Sequence of chain 3.A:
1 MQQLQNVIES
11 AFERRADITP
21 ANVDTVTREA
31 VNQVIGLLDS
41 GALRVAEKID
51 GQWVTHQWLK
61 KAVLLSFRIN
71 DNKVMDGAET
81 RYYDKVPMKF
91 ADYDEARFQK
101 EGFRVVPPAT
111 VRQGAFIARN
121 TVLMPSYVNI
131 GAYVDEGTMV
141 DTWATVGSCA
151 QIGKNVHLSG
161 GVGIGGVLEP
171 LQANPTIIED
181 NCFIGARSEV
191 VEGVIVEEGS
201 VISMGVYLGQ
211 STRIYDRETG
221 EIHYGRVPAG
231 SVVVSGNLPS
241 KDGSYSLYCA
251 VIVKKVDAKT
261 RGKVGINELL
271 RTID

This small molecule binds to this protein.
Small molecule (SMILES): N[C@@H](CCCC(=O)C(=O)O)C(=O)O

Binding-site contacts:
Ligand atom C6 contacts residue MET124 of chain 3.A at 3.4 Å (hydrophobic).
Ligand atom C2 contacts residue ASP141 of chain 3.A at 3.5 Å.
Ligand atom O12 contacts residue SER148 of chain 2.A at 3.5 Å (h-bond).
Ligand atom C7 contacts residue PHE67 of chain 2.A at 3.9 Å (hydrophobic).
Ligand atom O71 contacts residue MET124 of chain 3.A at 3.7 Å.
Ligand atom O6 contacts residue MET124 of chain 3.A at 3.5 Å.
Ligand atom C7 contacts residue ARG104 of chain 3.A at 3.5 Å.
Ligand atom O12 contacts residue VAL167 of chain 2.A at 3.4 Å (h-bond).
Ligand atom O72 contacts residue MET139 of chain 3.A at 3.6 Å.
Ligand atom O12 contacts residue GLY166 of chain 2.A at 3.6 Å.
Ligand atom N2 contacts residue GLU169 of chain 2.A at 2.8 Å (salt-bridge).
Ligand atom C5 contacts residue MET139 of chain 3.A at 3.8 Å (hydrophobic).
Ligand atom C7 contacts residue ARG112 of chain 2.A at 3.7 Å.
Ligand atom O6 contacts residue LEU168 of chain 2.A at 3.7 Å.
Ligand atom C4 contacts residue ASN129 of chain 2.A at 3.7 Å.
Ligand atom O12 contacts residue GLU169 of chain 2.A at 3.1 Å (salt-bridge).
Ligand atom O11 contacts residue GLY166 of chain 2.A at 3.4 Å.
Ligand atom O12 contacts residue LEU168 of chain 2.A at 2.9 Å (h-bond).
Ligand atom O71 contacts residue ARG104 of chain 3.A at 2.9 Å (salt-bridge).
Ligand atom O11 contacts residue ASN129 of chain 2.A at 3.6 Å (h-bond).
Ligand atom C2 contacts residue GLU169 of chain 2.A at 3.8 Å.
Ligand atom C1 contacts residue LEU168 of chain 2.A at 4.0 Å (hydrophobic).
Ligand atom C1 contacts residue SER148 of chain 2.A at 3.5 Å.
Ligand atom O6 contacts residue ASN129 of chain 2.A at 3.1 Å (h-bond).
Ligand atom O71 contacts residue PHE67 of chain 2.A at 3.3 Å.
Ligand atom O72 contacts residue LEU270 of chain 3.A at 3.8 Å.
Ligand atom C7 contacts residue MET124 of chain 3.A at 3.5 Å (hydrophobic).
Ligand atom C3 contacts residue GLU169 of chain 2.A at 3.8 Å.
Ligand atom C3 contacts residue ASP141 of chain 3.A at 3.7 Å.
Ligand atom O72 contacts residue VAL122 of chain 3.A at 3.9 Å.
Ligand atom O6 contacts residue ARG112 of chain 2.A at 2.8 Å (salt-bridge).
Ligand atom O11 contacts residue SER148 of chain 2.A at 2.8 Å (h-bond).
Ligand atom N2 contacts residue ASP141 of chain 3.A at 2.8 Å (salt-bridge).
Ligand atom C6 contacts residue ARG112 of chain 2.A at 3.7 Å.
Ligand atom O71 contacts residue ARG112 of chain 2.A at 2.9 Å (salt-bridge).
Ligand atom C5 contacts residue MET124 of chain 3.A at 3.7 Å (hydrophobic).
Ligand atom C1 contacts residue GLY166 of chain 2.A at 3.8 Å.
Ligand atom O72 contacts residue ARG104 of chain 3.A at 2.7 Å (salt-bridge).
Ligand atom O11 contacts residue VAL167 of chain 2.A at 4.1 Å.
Ligand atom C3 contacts residue MET139 of chain 3.A at 4.1 Å (hydrophobic).

Sequence of chain 2.A:
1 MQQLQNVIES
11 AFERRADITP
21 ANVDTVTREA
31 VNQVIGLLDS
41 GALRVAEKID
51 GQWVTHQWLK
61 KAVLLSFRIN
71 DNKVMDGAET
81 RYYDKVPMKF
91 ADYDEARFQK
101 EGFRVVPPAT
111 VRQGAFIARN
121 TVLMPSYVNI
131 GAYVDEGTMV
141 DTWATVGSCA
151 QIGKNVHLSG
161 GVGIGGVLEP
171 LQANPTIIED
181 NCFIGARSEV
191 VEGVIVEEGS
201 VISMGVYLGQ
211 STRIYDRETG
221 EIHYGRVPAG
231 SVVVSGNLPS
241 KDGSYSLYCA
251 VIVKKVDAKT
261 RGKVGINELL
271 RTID